Binding-site contacts:
Ligand atom C16 contacts residue SER205 of chain 1.B at 3.1 Å.
Ligand atom N24 contacts residue ALA200 of chain 1.B at 3.4 Å (h-bond).
Ligand atom N15 contacts residue HIS43 of chain 1.B at 3.4 Å (h-bond).
Ligand atom C27 contacts residue TYR47 of chain 1.B at 3.4 Å (hydrophobic).
Ligand atom N15 contacts residue SER205 of chain 1.B at 3.2 Å (h-bond).
Ligand atom N24 contacts residue GLY238 of chain 1.B at 3.3 Å.
Ligand atom C13 contacts residue HIS43 of chain 1.B at 3.6 Å.
Ligand atom C23 contacts residue ASP199 of chain 1.B at 3.5 Å.
Ligand atom C4 contacts residue ILE179 of chain 1.B at 3.7 Å (hydrophobic).
Ligand atom C18 contacts residue SER205 of chain 1.B at 3.8 Å.
Ligand atom C26 contacts residue HIS43 of chain 1.B at 3.5 Å.
Ligand atom O30 contacts residue GLY228 of chain 1.B at 3.0 Å (h-bond).
Ligand atom C12 contacts residue HIS43 of chain 1.B at 3.6 Å.
Ligand atom O14 contacts residue GLU202 of chain 1.B at 3.4 Å (salt-bridge).
Ligand atom N15 contacts residue SER226 of chain 1.B at 3.2 Å (h-bond).
Ligand atom O14 contacts residue TRP50 of chain 1.B at 3.1 Å.
Ligand atom N30 contacts residue GLU202 of chain 1.B at 2.9 Å (salt-bridge).
Ligand atom C20 contacts residue GLY228 of chain 1.B at 3.7 Å.
Ligand atom C21 contacts residue GLY230 of chain 1.B at 3.6 Å.
Ligand atom C9 contacts residue TRP227 of chain 1.B at 3.7 Å (hydrophobic).
Ligand atom N24 contacts residue ASP199 of chain 1.B at 2.8 Å (salt-bridge).
Ligand atom O30 contacts residue GLU229 of chain 1.B at 3.4 Å.
Ligand atom N25 contacts residue GLY230 of chain 1.B at 2.8 Å (h-bond).
Ligand atom C29 contacts residue GLY228 of chain 1.B at 3.7 Å.
Ligand atom O0 contacts residue GLY228 of chain 1.B at 3.2 Å (h-bond).
Ligand atom C3 contacts residue ILE179 of chain 1.B at 3.6 Å (hydrophobic).
Ligand atom C29 contacts residue GLU202 of chain 1.B at 3.5 Å.
Ligand atom C1 contacts residue GLY228 of chain 1.B at 3.7 Å.
Ligand atom C20 contacts residue ALA200 of chain 1.B at 3.8 Å (hydrophobic).
Ligand atom N25 contacts residue CYS231 of chain 1.B at 3.7 Å.
Ligand atom C26 contacts residue TRP50 of chain 1.B at 3.7 Å (hydrophobic).
Ligand atom C23 contacts residue ALA200 of chain 1.B at 3.1 Å (hydrophobic).
Ligand atom C8 contacts residue GLY228 of chain 1.B at 3.6 Å.
Ligand atom N25 contacts residue ALA200 of chain 1.B at 3.2 Å (h-bond).
Ligand atom N25 contacts residue ASP199 of chain 1.B at 2.6 Å (salt-bridge).
Ligand atom O0 contacts residue TRP227 of chain 1.B at 3.1 Å.
Ligand atom C21 contacts residue GLY228 of chain 1.B at 3.4 Å.
Ligand atom O30 contacts residue GLY230 of chain 1.B at 2.8 Å (h-bond).
Ligand atom N7 contacts residue GLY228 of chain 1.B at 2.9 Å (h-bond).
Ligand atom C12 contacts residue LEU96 of chain 1.B at 3.7 Å (hydrophobic).

This protein binds this small molecule.
Small molecule (SMILES): [H]/N=C(\N)c1ccc(CNC(=O)[C@@H]2CCN2C(=O)[C@H](NCC(N)=O)C2CCCCC2)cc1

Sequence of chain 1.B:
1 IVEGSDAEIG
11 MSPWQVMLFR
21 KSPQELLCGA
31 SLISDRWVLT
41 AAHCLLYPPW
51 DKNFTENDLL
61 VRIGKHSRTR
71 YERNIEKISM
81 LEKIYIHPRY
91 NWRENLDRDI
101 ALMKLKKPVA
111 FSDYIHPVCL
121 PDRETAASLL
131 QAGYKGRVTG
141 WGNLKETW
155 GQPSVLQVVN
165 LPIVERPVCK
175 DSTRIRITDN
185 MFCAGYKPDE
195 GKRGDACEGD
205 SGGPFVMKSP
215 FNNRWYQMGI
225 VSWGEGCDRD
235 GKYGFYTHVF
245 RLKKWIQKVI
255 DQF